The small molecule below binds the protein below.
Small molecule (SMILES): CC[C@H](NC(=O)CN)C(=O)N[C@@H](CCCCN)C(=O)N[C@@H](CCCN=C(N)N)C(=O)N[C@@H](CCCN=C(N)N)C(=O)N[C@@H](CCCCN)C(=O)N[C@@H](CC(C)C)C(=O)N[C@@H](C)C(=O)NC(C)C

Binding-site contacts:
Ligand atom NH2 contacts residue GLU88 of chain 1.C at 3.5 Å (salt-bridge).
Ligand atom CZ contacts residue ASN209 of chain 1.C at 3.6 Å.
Ligand atom CD contacts residue ALA129 of chain 1.C at 3.5 Å (hydrophobic).
Ligand atom O contacts residue ASN216 of chain 1.C at 3.0 Å (h-bond).
Ligand atom CZ contacts residue PRO91 of chain 1.C at 3.5 Å (hydrophobic).
Ligand atom CD contacts residue SER130 of chain 1.C at 3.5 Å.
Ligand atom CD contacts residue GLY131 of chain 1.C at 3.4 Å.
Ligand atom CD contacts residue SER130 of chain 1.C at 3.6 Å.
Ligand atom CD contacts residue TRP212 of chain 1.C at 3.4 Å (hydrophobic).
Ligand atom O contacts residue TRP212 of chain 1.C at 3.5 Å.
Ligand atom CB contacts residue SER130 of chain 1.C at 3.5 Å.
Ligand atom O contacts residue ASN169 of chain 1.C at 3.2 Å (h-bond).
Ligand atom CG contacts residue ASN127 of chain 1.C at 3.4 Å.
Ligand atom NZ contacts residue THR136 of chain 1.C at 3.0 Å (h-bond).
Ligand atom CA contacts residue ASN169 of chain 1.C at 3.5 Å.
Ligand atom O contacts residue SER130 of chain 1.C at 3.5 Å.
Ligand atom NH2 contacts residue ASN209 of chain 1.C at 2.6 Å (h-bond).
Ligand atom N contacts residue TRP212 of chain 1.C at 3.4 Å (h-bond).
Ligand atom CG contacts residue TRP123 of chain 1.C at 3.5 Å (hydrophobic).
Ligand atom O contacts residue TRP123 of chain 1.C at 3.3 Å (h-bond).
Ligand atom NZ contacts residue GLY131 of chain 1.C at 2.9 Å (h-bond).
Ligand atom NE contacts residue PRO91 of chain 1.C at 3.4 Å.
Ligand atom O contacts residue ASN127 of chain 1.C at 2.8 Å (h-bond).
Ligand atom N contacts residue ASN127 of chain 1.C at 2.9 Å (h-bond).
Ligand atom O contacts residue GLY172 of chain 1.C at 3.6 Å.
Ligand atom NZ contacts residue GLN162 of chain 1.C at 3.1 Å (h-bond).
Ligand atom CE contacts residue THR136 of chain 1.C at 3.4 Å.
Ligand atom O contacts residue TRP165 of chain 1.C at 3.0 Å (h-bond).
Ligand atom NZ contacts residue ASP173 of chain 1.C at 2.9 Å (salt-bridge).
Ligand atom NE contacts residue LEU85 of chain 1.C at 3.2 Å (h-bond).
Ligand atom O contacts residue SER86 of chain 1.C at 3.1 Å.
Ligand atom CG contacts residue GLY172 of chain 1.C at 3.3 Å.
Ligand atom NH2 contacts residue TRP165 of chain 1.C at 3.2 Å.
Ligand atom CD contacts residue GLN162 of chain 1.C at 3.3 Å.
Ligand atom CB contacts residue TRP165 of chain 1.C at 3.5 Å (hydrophobic).
Ligand atom N contacts residue ASN169 of chain 1.C at 3.0 Å (h-bond).
Ligand atom NH2 contacts residue ARG87 of chain 1.C at 2.5 Å (salt-bridge).
Ligand atom O contacts residue SER86 of chain 1.C at 3.6 Å.
Ligand atom CG contacts residue SER130 of chain 1.C at 3.4 Å.
Ligand atom CD contacts residue TRP165 of chain 1.C at 3.6 Å (hydrophobic).

Sequence of chain 1.C:
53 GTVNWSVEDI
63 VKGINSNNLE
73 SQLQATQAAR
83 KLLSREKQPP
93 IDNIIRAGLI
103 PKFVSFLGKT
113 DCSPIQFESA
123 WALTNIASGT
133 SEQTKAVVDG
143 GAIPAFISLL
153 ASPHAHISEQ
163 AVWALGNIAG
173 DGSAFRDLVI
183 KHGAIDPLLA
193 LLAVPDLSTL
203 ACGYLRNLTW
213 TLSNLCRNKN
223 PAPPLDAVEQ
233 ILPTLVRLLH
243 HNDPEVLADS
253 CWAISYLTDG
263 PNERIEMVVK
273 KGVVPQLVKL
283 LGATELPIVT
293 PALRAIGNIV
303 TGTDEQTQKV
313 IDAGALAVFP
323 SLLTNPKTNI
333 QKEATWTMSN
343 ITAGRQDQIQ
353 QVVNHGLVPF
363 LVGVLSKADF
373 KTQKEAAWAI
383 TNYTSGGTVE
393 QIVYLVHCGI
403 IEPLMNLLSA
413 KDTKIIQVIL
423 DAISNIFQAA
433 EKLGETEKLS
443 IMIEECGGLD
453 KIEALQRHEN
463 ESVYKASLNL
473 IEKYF